Sequence of chain 1.B:
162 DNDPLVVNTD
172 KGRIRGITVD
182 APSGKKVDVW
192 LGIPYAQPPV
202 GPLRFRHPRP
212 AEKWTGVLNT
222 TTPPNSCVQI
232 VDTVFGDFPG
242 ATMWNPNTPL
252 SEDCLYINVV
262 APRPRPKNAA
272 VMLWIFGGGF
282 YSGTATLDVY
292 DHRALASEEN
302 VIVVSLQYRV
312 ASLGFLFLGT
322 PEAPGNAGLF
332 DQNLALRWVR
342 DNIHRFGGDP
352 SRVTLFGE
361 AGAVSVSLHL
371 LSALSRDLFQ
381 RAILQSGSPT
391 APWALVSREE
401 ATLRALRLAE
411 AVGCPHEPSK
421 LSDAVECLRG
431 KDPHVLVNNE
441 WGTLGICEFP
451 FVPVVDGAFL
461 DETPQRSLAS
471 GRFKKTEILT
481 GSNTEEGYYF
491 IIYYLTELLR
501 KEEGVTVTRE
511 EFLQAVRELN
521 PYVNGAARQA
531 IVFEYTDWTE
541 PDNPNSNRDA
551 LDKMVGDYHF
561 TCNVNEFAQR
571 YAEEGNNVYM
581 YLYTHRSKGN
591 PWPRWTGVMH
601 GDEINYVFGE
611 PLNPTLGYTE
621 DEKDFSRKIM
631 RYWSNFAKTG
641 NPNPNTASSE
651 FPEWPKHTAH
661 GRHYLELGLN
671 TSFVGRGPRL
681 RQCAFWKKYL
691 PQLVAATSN

The small molecule below binds the protein below.
Small molecule (SMILES): CC(=O)N[C@H]1[C@H](O[C@H]2[C@H](O)[C@@H](NC(C)=O)CO[C@@H]2CO)O[C@H](CO)[C@@H](O)[C@@H]1O

Binding-site contacts:
Ligand atom C4 contacts residue SO41 of chain 1.EA at 3.7 Å.
Ligand atom C1 contacts residue ASN220 of chain 1.B at 1.4 Å.
Ligand atom O6 contacts residue SO41 of chain 1.EA at 3.8 Å.
Ligand atom O3 contacts residue SO41 of chain 1.EA at 4.1 Å.
Ligand atom O7 contacts residue ARG176 of chain 1.B at 3.2 Å.
Ligand atom N2 contacts residue ARG176 of chain 1.B at 4.2 Å.
Ligand atom C5 contacts residue ASN220 of chain 1.B at 3.7 Å.
Ligand atom C3 contacts residue ARG176 of chain 1.B at 4.4 Å.
Ligand atom O5 contacts residue ASN220 of chain 1.B at 2.4 Å (h-bond).
Ligand atom N2 contacts residue ASN220 of chain 1.B at 3.0 Å (h-bond).
Ligand atom C3 contacts residue SO41 of chain 1.EA at 4.5 Å.
Ligand atom C8 contacts residue ARG176 of chain 1.B at 4.3 Å.
Ligand atom O3 contacts residue ARG176 of chain 1.B at 4.0 Å.
Ligand atom C7 contacts residue ASN220 of chain 1.B at 4.2 Å.
Ligand atom C3 contacts residue ASN220 of chain 1.B at 3.9 Å.
Ligand atom O4 contacts residue SO41 of chain 1.EA at 4.1 Å.
Ligand atom C2 contacts residue ARG176 of chain 1.B at 3.7 Å.
Ligand atom C2 contacts residue ASN220 of chain 1.B at 2.5 Å.
Ligand atom C7 contacts residue ARG176 of chain 1.B at 3.8 Å.
Ligand atom C4 contacts residue ASN220 of chain 1.B at 4.3 Å.